This small molecule binds to this protein.
Small molecule (SMILES): Cc1cc(N)nc(CCc2cc(CCN)cc(F)c2F)c1

Binding-site contacts:
Ligand atom C05 contacts residue VAL271 of chain 1.D at 3.5 Å (hydrophobic).
Ligand atom C06 contacts residue GLU296 of chain 1.D at 3.6 Å.
Ligand atom N02 contacts residue TRP291 of chain 1.D at 2.9 Å (h-bond).
Ligand atom C15 contacts residue GLN182 of chain 1.D at 3.4 Å.
Ligand atom C11 contacts residue GLN182 of chain 1.D at 4.0 Å.
Ligand atom C14 contacts residue GLN182 of chain 1.D at 3.4 Å.
Ligand atom F15 contacts residue TYR266 of chain 1.D at 2.7 Å.
Ligand atom C07 contacts residue GLY290 of chain 1.D at 3.8 Å.
Ligand atom F15 contacts residue GLN182 of chain 1.D at 3.5 Å.
Ligand atom C09 contacts residue GLU296 of chain 1.D at 3.6 Å.
Ligand atom C18 contacts residue GLN182 of chain 1.D at 3.3 Å.
Ligand atom C12 contacts residue HEM1 of chain 1.W at 3.6 Å.
Ligand atom C12 contacts residue GLN182 of chain 1.D at 3.7 Å.
Ligand atom C15 contacts residue TYR266 of chain 1.D at 3.9 Å (hydrophobic).
Ligand atom F16 contacts residue PRO269 of chain 1.D at 3.5 Å.
Ligand atom F16 contacts residue GLN182 of chain 1.D at 3.7 Å.
Ligand atom C02 contacts residue TRP291 of chain 1.D at 3.9 Å (hydrophobic).
Ligand atom C08 contacts residue VAL271 of chain 1.D at 3.8 Å (hydrophobic).
Ligand atom C13 contacts residue GLN182 of chain 1.D at 3.5 Å.
Ligand atom C08 contacts residue HEM1 of chain 1.W at 3.9 Å.
Ligand atom C02 contacts residue PRO269 of chain 1.D at 3.9 Å (hydrophobic).
Ligand atom N01 contacts residue PRO269 of chain 1.D at 4.0 Å.
Ligand atom N01 contacts residue GLU296 of chain 1.D at 2.7 Å (salt-bridge).
Ligand atom C14 contacts residue ARG185 of chain 1.D at 3.8 Å.
Ligand atom F15 contacts residue ARG185 of chain 1.D at 3.7 Å.
Ligand atom C07 contacts residue HEM1 of chain 1.W at 3.3 Å.
Ligand atom C02 contacts residue HEM1 of chain 1.W at 3.7 Å.
Ligand atom C03 contacts residue HEM1 of chain 1.W at 3.3 Å.
Ligand atom N02 contacts residue HEM1 of chain 1.W at 3.4 Å.
Ligand atom C16 contacts residue GLN182 of chain 1.D at 3.5 Å.
Ligand atom C08 contacts residue GLU296 of chain 1.D at 3.7 Å.
Ligand atom N02 contacts residue PRO269 of chain 1.D at 3.9 Å.
Ligand atom F15 contacts residue TYR292 of chain 1.D at 4.0 Å.
Ligand atom C16 contacts residue TYR292 of chain 1.D at 3.7 Å (hydrophobic).
Ligand atom C07 contacts residue PHE288 of chain 1.D at 3.6 Å (hydrophobic).
Ligand atom C02 contacts residue GLU296 of chain 1.D at 3.5 Å.
Ligand atom N02 contacts residue GLU296 of chain 1.D at 2.8 Å (salt-bridge).
Ligand atom F16 contacts residue TYR292 of chain 1.D at 2.8 Å.
Ligand atom N02 contacts residue TYR292 of chain 1.D at 3.9 Å.
Ligand atom F16 contacts residue TYR266 of chain 1.D at 3.9 Å.

Sequence of chain 1.D:
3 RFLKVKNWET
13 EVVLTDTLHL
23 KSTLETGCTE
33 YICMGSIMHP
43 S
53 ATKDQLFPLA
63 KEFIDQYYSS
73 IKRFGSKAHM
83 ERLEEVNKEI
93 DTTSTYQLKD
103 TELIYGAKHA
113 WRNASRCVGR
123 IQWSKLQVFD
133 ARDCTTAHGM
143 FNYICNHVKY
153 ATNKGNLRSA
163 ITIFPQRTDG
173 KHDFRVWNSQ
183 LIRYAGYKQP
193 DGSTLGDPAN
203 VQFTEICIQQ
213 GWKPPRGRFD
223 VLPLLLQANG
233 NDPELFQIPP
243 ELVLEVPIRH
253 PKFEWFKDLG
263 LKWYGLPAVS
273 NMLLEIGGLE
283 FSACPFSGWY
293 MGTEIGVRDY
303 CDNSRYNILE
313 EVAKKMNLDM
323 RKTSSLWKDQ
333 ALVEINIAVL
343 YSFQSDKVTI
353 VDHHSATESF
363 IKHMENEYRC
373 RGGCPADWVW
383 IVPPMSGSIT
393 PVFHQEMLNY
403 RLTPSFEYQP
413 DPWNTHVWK